This small molecule binds to this protein.
Small molecule (SMILES): OC[C@H]1O[C@H](O)[C@H](O)[C@@H](O)[C@@H]1O

Sequence of chain 1.B:
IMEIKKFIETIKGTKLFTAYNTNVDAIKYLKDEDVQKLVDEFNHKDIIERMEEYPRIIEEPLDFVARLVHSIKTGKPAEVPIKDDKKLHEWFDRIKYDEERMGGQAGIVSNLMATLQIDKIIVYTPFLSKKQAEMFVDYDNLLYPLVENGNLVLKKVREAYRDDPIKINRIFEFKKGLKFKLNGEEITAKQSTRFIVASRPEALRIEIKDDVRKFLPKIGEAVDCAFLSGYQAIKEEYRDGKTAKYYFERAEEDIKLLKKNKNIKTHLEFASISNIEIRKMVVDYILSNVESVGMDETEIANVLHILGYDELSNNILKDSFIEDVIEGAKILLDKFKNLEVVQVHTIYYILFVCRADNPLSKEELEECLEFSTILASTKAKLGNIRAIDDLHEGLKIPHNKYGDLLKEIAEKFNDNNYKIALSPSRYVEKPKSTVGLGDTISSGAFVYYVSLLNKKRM

Binding-site contacts:
Ligand atom C1 contacts residue GLN105 of chain 1.B at 4.0 Å.
Ligand atom C1 contacts residue GLU79 of chain 1.B at 3.0 Å.
Ligand atom O6 contacts residue ASP439 of chain 1.B at 2.5 Å (salt-bridge).
Ligand atom O4 contacts residue GLY103 of chain 1.B at 3.4 Å.
Ligand atom O6 contacts residue PO41 of chain 1.K at 2.7 Å (h-bond).
Ligand atom C2 contacts residue GLU79 of chain 1.B at 3.3 Å.
Ligand atom O5 contacts residue GLN105 of chain 1.B at 3.1 Å (h-bond).
Ligand atom O6 contacts residue GLN105 of chain 1.B at 3.0 Å (h-bond).
Ligand atom C6 contacts residue ILE108 of chain 1.B at 4.0 Å (hydrophobic).
Ligand atom O1 contacts residue GLN105 of chain 1.B at 3.6 Å.
Ligand atom O1 contacts residue GLN232 of chain 1.B at 2.8 Å (h-bond).
Ligand atom O3 contacts residue ILE171 of chain 1.B at 3.8 Å.
Ligand atom C6 contacts residue GLN105 of chain 1.B at 3.9 Å.
Ligand atom O4 contacts residue ILE108 of chain 1.B at 3.6 Å.
Ligand atom C5 contacts residue GLY104 of chain 1.B at 4.0 Å.
Ligand atom C3 contacts residue ASN169 of chain 1.B at 3.9 Å.
Ligand atom C4 contacts residue VAL435 of chain 1.B at 4.1 Å (hydrophobic).
Ligand atom O6 contacts residue GLY436 of chain 1.B at 3.9 Å.
Ligand atom O4 contacts residue VAL435 of chain 1.B at 4.0 Å.
Ligand atom C4 contacts residue GLY104 of chain 1.B at 3.7 Å.
Ligand atom C1 contacts residue GLN232 of chain 1.B at 4.1 Å.
Ligand atom O3 contacts residue ASN169 of chain 1.B at 3.1 Å (h-bond).
Ligand atom O4 contacts residue GLY104 of chain 1.B at 2.8 Å (h-bond).
Ligand atom C5 contacts residue GLN105 of chain 1.B at 3.8 Å.
Ligand atom C4 contacts residue ASP25 of chain 1.B at 3.5 Å.
Ligand atom C3 contacts residue ASP25 of chain 1.B at 3.6 Å.
Ligand atom C6 contacts residue VAL435 of chain 1.B at 3.9 Å (hydrophobic).
Ligand atom O4 contacts residue ASP25 of chain 1.B at 2.6 Å (salt-bridge).
Ligand atom O2 contacts residue ASN169 of chain 1.B at 3.0 Å (h-bond).
Ligand atom C2 contacts residue ILE196 of chain 1.B at 4.0 Å (hydrophobic).
Ligand atom C6 contacts residue PO41 of chain 1.K at 3.5 Å.
Ligand atom O3 contacts residue ASP25 of chain 1.B at 2.7 Å (salt-bridge).
Ligand atom C3 contacts residue GLY104 of chain 1.B at 3.7 Å.
Ligand atom O2 contacts residue GLU79 of chain 1.B at 2.6 Å (salt-bridge).
Ligand atom C5 contacts residue ASP439 of chain 1.B at 4.0 Å.
Ligand atom O3 contacts residue ASN23 of chain 1.B at 3.6 Å.
Ligand atom C2 contacts residue ASN169 of chain 1.B at 3.8 Å.
Ligand atom O1 contacts residue GLU79 of chain 1.B at 2.6 Å (salt-bridge).
Ligand atom C6 contacts residue ASP439 of chain 1.B at 3.5 Å.
Ligand atom C6 contacts residue GLY436 of chain 1.B at 3.8 Å.